The small molecule below binds the protein below.
Small molecule (SMILES): Cc1ncc(COP(=O)(O)O)c(/C=N/CCC[C@H](N)C(=O)O)c1O

Sequence of chain 1.E:
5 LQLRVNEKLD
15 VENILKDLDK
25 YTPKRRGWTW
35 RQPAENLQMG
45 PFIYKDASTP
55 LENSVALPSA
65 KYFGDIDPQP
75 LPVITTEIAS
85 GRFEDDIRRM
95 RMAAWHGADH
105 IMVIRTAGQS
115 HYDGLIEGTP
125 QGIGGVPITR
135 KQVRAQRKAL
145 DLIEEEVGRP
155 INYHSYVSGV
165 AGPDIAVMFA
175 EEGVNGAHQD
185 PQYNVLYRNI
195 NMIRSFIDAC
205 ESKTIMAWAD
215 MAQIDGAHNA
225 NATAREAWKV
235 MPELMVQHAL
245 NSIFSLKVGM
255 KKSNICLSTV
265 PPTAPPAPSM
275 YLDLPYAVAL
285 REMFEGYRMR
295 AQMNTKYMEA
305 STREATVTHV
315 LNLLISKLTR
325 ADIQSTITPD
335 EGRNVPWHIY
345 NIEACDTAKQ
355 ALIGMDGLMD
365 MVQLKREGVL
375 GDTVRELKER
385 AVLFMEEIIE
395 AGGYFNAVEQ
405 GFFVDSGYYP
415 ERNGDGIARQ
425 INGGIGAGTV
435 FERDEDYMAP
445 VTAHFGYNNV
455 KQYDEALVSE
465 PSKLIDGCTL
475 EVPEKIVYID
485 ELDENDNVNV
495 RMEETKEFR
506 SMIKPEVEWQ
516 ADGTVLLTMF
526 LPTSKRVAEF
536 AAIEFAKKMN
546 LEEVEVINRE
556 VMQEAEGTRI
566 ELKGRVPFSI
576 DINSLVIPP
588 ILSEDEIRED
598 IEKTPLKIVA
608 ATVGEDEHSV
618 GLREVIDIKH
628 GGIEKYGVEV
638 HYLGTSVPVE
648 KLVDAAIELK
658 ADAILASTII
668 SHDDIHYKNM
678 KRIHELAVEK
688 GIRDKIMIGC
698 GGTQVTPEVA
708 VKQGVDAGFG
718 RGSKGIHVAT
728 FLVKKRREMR

Binding-site contacts:
Ligand atom OP4 contacts residue ARG109 of chain 1.E at 2.4 Å (salt-bridge).
Ligand atom OXT contacts residue ARG294 of chain 1.E at 2.7 Å (salt-bridge).
Ligand atom N1 contacts residue TYR187 of chain 1.E at 3.5 Å.
Ligand atom C6 contacts residue TYR187 of chain 1.E at 3.3 Å (hydrophobic).
Ligand atom O3 contacts residue HIS222 of chain 1.E at 3.4 Å (h-bond).
Ligand atom O3 contacts residue ASN223 of chain 1.E at 2.6 Å (h-bond).
Ligand atom N1 contacts residue SER162 of chain 1.E at 2.9 Å (h-bond).
Ligand atom N1 contacts residue TYR160 of chain 1.E at 3.6 Å.
Ligand atom OP1 contacts residue ARG109 of chain 1.E at 3.3 Å (salt-bridge).
Ligand atom OP3 contacts residue ARG192 of chain 1.E at 3.0 Å (salt-bridge).
Ligand atom O contacts residue ARG294 of chain 1.E at 3.4 Å (salt-bridge).
Ligand atom C contacts residue ARG294 of chain 1.E at 3.5 Å.
Ligand atom N contacts residue GLU81 of chain 1.E at 2.8 Å (salt-bridge).
Ligand atom O contacts residue HIS222 of chain 1.E at 3.6 Å (h-bond).
Ligand atom C4 contacts residue TYR160 of chain 1.E at 3.5 Å (hydrophobic).
Ligand atom C5 contacts residue TYR187 of chain 1.E at 3.3 Å (hydrophobic).
Ligand atom O contacts residue TYR160 of chain 1.E at 3.1 Å (h-bond).
Ligand atom P contacts residue SER114 of chain 1.E at 3.6 Å.
Ligand atom C6 contacts residue TYR160 of chain 1.E at 3.3 Å (hydrophobic).
Ligand atom OP1 contacts residue TYR187 of chain 1.E at 2.9 Å (h-bond).
Ligand atom OP2 contacts residue ARG109 of chain 1.E at 2.7 Å (salt-bridge).
Ligand atom C3 contacts residue TYR187 of chain 1.E at 3.6 Å (hydrophobic).
Ligand atom OP2 contacts residue GLN113 of chain 1.E at 3.3 Å (h-bond).
Ligand atom P contacts residue TYR187 of chain 1.E at 3.7 Å.
Ligand atom C5A contacts residue TYR187 of chain 1.E at 3.2 Å (hydrophobic).
Ligand atom OP2 contacts residue SER114 of chain 1.E at 3.2 Å (h-bond).
Ligand atom O contacts residue HIS182 of chain 1.E at 2.7 Å (h-bond).
Ligand atom C contacts residue GLU81 of chain 1.E at 3.6 Å.
Ligand atom C2 contacts residue TYR187 of chain 1.E at 3.6 Å (hydrophobic).
Ligand atom OP1 contacts residue ARG192 of chain 1.E at 2.7 Å (salt-bridge).
Ligand atom CB contacts residue TYR160 of chain 1.E at 3.0 Å (hydrophobic).
Ligand atom P contacts residue ARG109 of chain 1.E at 2.9 Å.
Ligand atom C4 contacts residue TYR187 of chain 1.E at 3.4 Å (hydrophobic).
Ligand atom C6 contacts residue SER162 of chain 1.E at 3.2 Å.
Ligand atom NE contacts residue ASN223 of chain 1.E at 3.5 Å (h-bond).
Ligand atom P contacts residue ARG192 of chain 1.E at 3.6 Å.
Ligand atom C5A contacts residue ARG109 of chain 1.E at 3.6 Å.
Ligand atom OXT contacts residue GLN296 of chain 1.E at 2.9 Å (h-bond).
Ligand atom C5 contacts residue TYR160 of chain 1.E at 3.3 Å (hydrophobic).
Ligand atom OP1 contacts residue SER114 of chain 1.E at 2.8 Å (h-bond).